A protein and the small-molecule ligand that binds it are described below.
Small molecule (SMILES): CCOc1cc(OC)ccc1C1=N[C@@H](c2ccc(Br)cc2)[C@@H](c2ccc(Br)cc2)N1C(=O)N1CCN(CCO)CC1

Binding-site contacts:
Ligand atom C26 contacts residue VAL69 of chain 1.B at 3.7 Å (hydrophobic).
Ligand atom O23 contacts residue GLN48 of chain 1.B at 3.9 Å.
Ligand atom C28 contacts residue ILE37 of chain 1.B at 3.7 Å (hydrophobic).
Ligand atom C51 contacts residue GLY34 of chain 1.B at 3.7 Å.
Ligand atom C53 contacts residue ILE37 of chain 1.B at 4.1 Å (hydrophobic).
Ligand atom C27 contacts residue GLN48 of chain 1.B at 3.6 Å.
Ligand atom C45 contacts residue VAL69 of chain 1.B at 3.5 Å (hydrophobic).
Ligand atom C51 contacts residue LEU30 of chain 1.B at 3.4 Å (hydrophobic).
Ligand atom C25 contacts residue VAL69 of chain 1.B at 3.8 Å (hydrophobic).
Ligand atom C55 contacts residue VAL69 of chain 1.B at 3.7 Å (hydrophobic).
Ligand atom C52 contacts residue LEU30 of chain 1.B at 3.4 Å (hydrophobic).
Ligand atom C25 contacts residue GLN48 of chain 1.B at 3.5 Å.
Ligand atom C28 contacts residue MET38 of chain 1.B at 3.8 Å (hydrophobic).
Ligand atom C15 contacts residue MET38 of chain 1.B at 3.7 Å (hydrophobic).
Ligand atom BR43 contacts residue TYR76 of chain 1.B at 3.9 Å.
Ligand atom O26 contacts residue VAL69 of chain 1.B at 3.3 Å.
Ligand atom C44 contacts residue VAL69 of chain 1.B at 3.4 Å (hydrophobic).
Ligand atom BR53 contacts residue ILE37 of chain 1.B at 3.9 Å.
Ligand atom C54 contacts residue ILE37 of chain 1.B at 4.1 Å (hydrophobic).
Ligand atom C42 contacts residue LEU30 of chain 1.B at 3.3 Å (hydrophobic).
Ligand atom C13 contacts residue GLN48 of chain 1.B at 3.8 Å.
Ligand atom C20 contacts residue VAL69 of chain 1.B at 3.9 Å (hydrophobic).
Ligand atom C52 contacts residue GLY34 of chain 1.B at 3.7 Å.
Ligand atom BR53 contacts residue PHE67 of chain 1.B at 4.0 Å.
Ligand atom BR43 contacts residue HIS72 of chain 1.B at 4.1 Å.
Ligand atom C44 contacts residue HIS72 of chain 1.B at 3.6 Å.
Ligand atom C27 contacts residue MET38 of chain 1.B at 4.0 Å (hydrophobic).
Ligand atom O23 contacts residue HIS49 of chain 1.B at 3.7 Å.
Ligand atom BR43 contacts residue LEU30 of chain 1.B at 4.0 Å.
Ligand atom C52 contacts residue LEU33 of chain 1.B at 4.1 Å (hydrophobic).
Ligand atom O10 contacts residue GLY34 of chain 1.B at 3.7 Å.
Ligand atom C44 contacts residue ILE75 of chain 1.B at 4.1 Å (hydrophobic).
Ligand atom C25 contacts residue HIS49 of chain 1.B at 3.9 Å.
Ligand atom C27 contacts residue VAL69 of chain 1.B at 3.8 Å (hydrophobic).
Ligand atom C28 contacts residue VAL69 of chain 1.B at 4.0 Å (hydrophobic).
Ligand atom BR43 contacts residue ILE75 of chain 1.B at 4.0 Å.
Ligand atom C54 contacts residue VAL69 of chain 1.B at 3.8 Å (hydrophobic).
Ligand atom BR53 contacts residue ILE75 of chain 1.B at 4.0 Å.
Ligand atom C43 contacts residue LEU30 of chain 1.B at 4.1 Å (hydrophobic).
Ligand atom C14 contacts residue MET38 of chain 1.B at 3.9 Å (hydrophobic).

Sequence of chain 1.B:
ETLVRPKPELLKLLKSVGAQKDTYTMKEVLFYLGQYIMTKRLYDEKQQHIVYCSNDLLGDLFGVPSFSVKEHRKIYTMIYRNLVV